Binding-site contacts:
Ligand atom CD1 contacts residue ALA239 of chain 1.E at 4.2 Å (hydrophobic).
Ligand atom OXT contacts residue GLU114 of chain 1.E at 4.2 Å.
Ligand atom OXT contacts residue PRO312 of chain 1.E at 3.4 Å.
Ligand atom CB contacts residue GLN310 of chain 1.E at 3.6 Å.
Ligand atom C contacts residue GLN310 of chain 1.E at 3.7 Å.
Ligand atom CZ contacts residue ALA239 of chain 1.E at 3.7 Å (hydrophobic).
Ligand atom CE2 contacts residue PHE113 of chain 1.E at 3.6 Å (hydrophobic).
Ligand atom CE2 contacts residue ALA239 of chain 1.E at 3.9 Å (hydrophobic).
Ligand atom CG contacts residue GLN310 of chain 1.E at 4.1 Å.
Ligand atom O contacts residue ILE311 of chain 1.E at 3.7 Å.
Ligand atom CD1 contacts residue GLN310 of chain 1.E at 3.7 Å.
Ligand atom CG contacts residue ALA239 of chain 1.E at 4.3 Å (hydrophobic).
Ligand atom O contacts residue PRO312 of chain 1.E at 3.8 Å.
Ligand atom CB contacts residue ILE311 of chain 1.E at 4.3 Å (hydrophobic).
Ligand atom CE2 contacts residue ASN151 of chain 1.E at 3.9 Å.
Ligand atom N contacts residue GLU114 of chain 1.E at 3.9 Å.
Ligand atom C contacts residue ILE311 of chain 1.E at 4.2 Å (hydrophobic).
Ligand atom OXT contacts residue MET119 of chain 1.E at 4.1 Å.
Ligand atom CE2 contacts residue GLU114 of chain 1.E at 4.0 Å.
Ligand atom O contacts residue GLN310 of chain 1.E at 3.2 Å (h-bond).
Ligand atom CB contacts residue PHE234 of chain 1.E at 4.0 Å (hydrophobic).
Ligand atom CZ contacts residue GLY243 of chain 1.E at 4.2 Å.
Ligand atom CD2 contacts residue ALA239 of chain 1.E at 4.1 Å (hydrophobic).
Ligand atom C contacts residue PRO312 of chain 1.E at 3.8 Å (hydrophobic).
Ligand atom CZ contacts residue ALA242 of chain 1.E at 3.7 Å (hydrophobic).
Ligand atom CD2 contacts residue PHE234 of chain 1.E at 3.8 Å (hydrophobic).
Ligand atom CA contacts residue GLU114 of chain 1.E at 3.5 Å.
Ligand atom N contacts residue GLN310 of chain 1.E at 2.8 Å (h-bond).
Ligand atom C contacts residue GLU114 of chain 1.E at 3.9 Å.
Ligand atom CE1 contacts residue ASN151 of chain 1.E at 4.0 Å.
Ligand atom CZ contacts residue ASN151 of chain 1.E at 3.3 Å.
Ligand atom CG contacts residue PHE234 of chain 1.E at 4.2 Å (hydrophobic).
Ligand atom CE1 contacts residue ALA242 of chain 1.E at 3.5 Å (hydrophobic).
Ligand atom CA contacts residue GLN310 of chain 1.E at 3.5 Å.
Ligand atom CE1 contacts residue SER60 of chain 1.E at 3.9 Å.
Ligand atom CE1 contacts residue GLY243 of chain 1.E at 3.9 Å.
Ligand atom OXT contacts residue PHE234 of chain 1.E at 4.3 Å.
Ligand atom CE1 contacts residue ALA239 of chain 1.E at 3.9 Å (hydrophobic).
Ligand atom CD2 contacts residue GLU114 of chain 1.E at 3.7 Å.
Ligand atom CD2 contacts residue PHE113 of chain 1.E at 4.4 Å (hydrophobic).

Sequence of chain 1.E:
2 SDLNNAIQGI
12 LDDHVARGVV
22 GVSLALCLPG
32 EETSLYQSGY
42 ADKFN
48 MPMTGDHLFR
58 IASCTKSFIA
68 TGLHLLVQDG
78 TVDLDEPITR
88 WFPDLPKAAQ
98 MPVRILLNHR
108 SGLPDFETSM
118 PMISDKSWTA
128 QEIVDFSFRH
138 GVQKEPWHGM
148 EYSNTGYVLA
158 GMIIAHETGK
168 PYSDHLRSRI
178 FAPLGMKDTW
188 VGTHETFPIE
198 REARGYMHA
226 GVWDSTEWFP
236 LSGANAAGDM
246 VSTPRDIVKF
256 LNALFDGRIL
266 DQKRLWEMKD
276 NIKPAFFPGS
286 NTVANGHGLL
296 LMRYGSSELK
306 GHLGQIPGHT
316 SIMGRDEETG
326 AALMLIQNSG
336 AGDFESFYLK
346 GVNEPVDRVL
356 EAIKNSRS

This protein binds this small molecule.
Small molecule (SMILES): N[C@@H](Cc1ccccc1)C(=O)O